Sequence of chain 1.A:
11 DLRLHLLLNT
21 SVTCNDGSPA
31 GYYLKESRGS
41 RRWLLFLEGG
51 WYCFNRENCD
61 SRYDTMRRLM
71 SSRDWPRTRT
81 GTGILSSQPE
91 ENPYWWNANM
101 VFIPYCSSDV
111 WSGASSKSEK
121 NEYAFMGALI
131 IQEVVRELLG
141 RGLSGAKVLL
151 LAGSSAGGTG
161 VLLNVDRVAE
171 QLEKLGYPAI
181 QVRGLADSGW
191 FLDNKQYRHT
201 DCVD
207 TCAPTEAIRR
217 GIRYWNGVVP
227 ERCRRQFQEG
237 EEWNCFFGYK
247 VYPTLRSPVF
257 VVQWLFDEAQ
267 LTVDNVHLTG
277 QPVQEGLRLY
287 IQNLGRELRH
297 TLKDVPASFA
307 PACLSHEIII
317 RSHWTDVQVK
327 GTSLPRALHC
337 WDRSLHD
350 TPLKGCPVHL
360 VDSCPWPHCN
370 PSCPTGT

A small-molecule ligand and the protein it binds are described below.
Small molecule (SMILES): O=C1CC[C@@H]2Cc3ccccc3N12

Binding-site contacts:
Ligand atom C06 contacts residue PHE191 of chain 1.A at 3.7 Å (hydrophobic).
Ligand atom C10 contacts residue THR159 of chain 1.A at 4.0 Å.
Ligand atom C05 contacts residue TRP51 of chain 1.A at 3.9 Å (hydrophobic).
Ligand atom C02 contacts residue TYR52 of chain 1.A at 4.2 Å (hydrophobic).
Ligand atom C10 contacts residue ILE214 of chain 1.A at 4.1 Å (hydrophobic).
Ligand atom C11 contacts residue PHE191 of chain 1.A at 4.0 Å (hydrophobic).
Ligand atom C10 contacts residue PHE191 of chain 1.A at 4.2 Å (hydrophobic).
Ligand atom C08 contacts residue PHE243 of chain 1.A at 4.0 Å (hydrophobic).
Ligand atom O01 contacts residue ALA156 of chain 1.A at 3.6 Å.
Ligand atom C08 contacts residue PHE191 of chain 1.A at 3.6 Å (hydrophobic).
Ligand atom C11 contacts residue TYR52 of chain 1.A at 4.1 Å (hydrophobic).
Ligand atom C05 contacts residue TYR52 of chain 1.A at 4.2 Å (hydrophobic).
Ligand atom C05 contacts residue VAL269 of chain 1.A at 4.0 Å (hydrophobic).
Ligand atom C04 contacts residue ALA265 of chain 1.A at 3.7 Å (hydrophobic).
Ligand atom C11 contacts residue VAL110 of chain 1.A at 4.1 Å (hydrophobic).
Ligand atom C09 contacts residue PHE191 of chain 1.A at 4.0 Å (hydrophobic).
Ligand atom C09 contacts residue ILE214 of chain 1.A at 4.3 Å (hydrophobic).
Ligand atom C12 contacts residue TYR52 of chain 1.A at 3.9 Å (hydrophobic).
Ligand atom O01 contacts residue PHE191 of chain 1.A at 3.9 Å.
Ligand atom C09 contacts residue PHE242 of chain 1.A at 3.5 Å (hydrophobic).
Ligand atom C11 contacts residue THR159 of chain 1.A at 4.1 Å.
Ligand atom C08 contacts residue PRO210 of chain 1.A at 4.2 Å (hydrophobic).
Ligand atom C10 contacts residue PHE242 of chain 1.A at 3.9 Å (hydrophobic).
Ligand atom C04 contacts residue PHE191 of chain 1.A at 3.8 Å (hydrophobic).
Ligand atom C06 contacts residue VAL269 of chain 1.A at 4.2 Å (hydrophobic).
Ligand atom C02 contacts residue PHE191 of chain 1.A at 3.8 Å (hydrophobic).
Ligand atom C06 contacts residue PRO210 of chain 1.A at 4.2 Å (hydrophobic).
Ligand atom C10 contacts residue VAL110 of chain 1.A at 4.2 Å (hydrophobic).
Ligand atom C04 contacts residue TRP51 of chain 1.A at 3.6 Å (hydrophobic).
Ligand atom C04 contacts residue VAL269 of chain 1.A at 4.0 Å (hydrophobic).
Ligand atom N13 contacts residue PHE191 of chain 1.A at 3.7 Å.
Ligand atom C03 contacts residue TRP51 of chain 1.A at 3.5 Å (hydrophobic).
Ligand atom C05 contacts residue PHE191 of chain 1.A at 4.3 Å (hydrophobic).
Ligand atom C09 contacts residue PHE243 of chain 1.A at 4.3 Å (hydrophobic).
Ligand atom C07 contacts residue PHE191 of chain 1.A at 3.4 Å (hydrophobic).
Ligand atom C12 contacts residue PHE191 of chain 1.A at 3.6 Å (hydrophobic).
Ligand atom C03 contacts residue PHE191 of chain 1.A at 4.2 Å (hydrophobic).
Ligand atom C03 contacts residue ALA265 of chain 1.A at 4.1 Å (hydrophobic).
Ligand atom N13 contacts residue TYR52 of chain 1.A at 3.9 Å.
Ligand atom O01 contacts residue SER155 of chain 1.A at 4.3 Å.